Binding-site contacts:
Ligand atom CA contacts residue VAL20 of chain 1.A at 3.8 Å (hydrophobic).
Ligand atom N contacts residue GLU291 of chain 1.B at 2.6 Å (salt-bridge).
Ligand atom C contacts residue SER66 of chain 1.A at 3.4 Å.
Ligand atom CB contacts residue THR97 of chain 1.A at 3.4 Å.
Ligand atom N contacts residue ASN256 of chain 1.B at 3.5 Å (h-bond).
Ligand atom OD1 contacts residue THR97 of chain 1.A at 2.4 Å (h-bond).
Ligand atom O contacts residue GLN67 of chain 1.A at 3.9 Å.
Ligand atom CB contacts residue ASP98 of chain 1.A at 3.3 Å.
Ligand atom OXT contacts residue GLN67 of chain 1.A at 3.7 Å.
Ligand atom N contacts residue GLN67 of chain 1.A at 3.1 Å (h-bond).
Ligand atom OD1 contacts residue MET123 of chain 1.A at 4.1 Å.
Ligand atom N contacts residue ASP98 of chain 1.A at 2.9 Å (salt-bridge).
Ligand atom CB contacts residue VAL20 of chain 1.A at 3.6 Å (hydrophobic).
Ligand atom OD2 contacts residue VAL20 of chain 1.A at 2.8 Å (h-bond).
Ligand atom CA contacts residue GLU291 of chain 1.B at 3.3 Å.
Ligand atom OXT contacts residue GLY96 of chain 1.A at 3.3 Å.
Ligand atom OXT contacts residue SER66 of chain 1.A at 2.7 Å (h-bond).
Ligand atom OD1 contacts residue ALA122 of chain 1.A at 3.0 Å (h-bond).
Ligand atom OD2 contacts residue GLY96 of chain 1.A at 3.4 Å.
Ligand atom O contacts residue THR97 of chain 1.A at 3.3 Å (h-bond).
Ligand atom CA contacts residue ASP98 of chain 1.A at 3.9 Å.
Ligand atom C contacts residue ASP98 of chain 1.A at 4.0 Å.
Ligand atom OD2 contacts residue GLY19 of chain 1.A at 3.8 Å.
Ligand atom OXT contacts residue VAL20 of chain 1.A at 4.0 Å.
Ligand atom OXT contacts residue GLY19 of chain 1.A at 3.3 Å.
Ligand atom O contacts residue ASP98 of chain 1.A at 3.1 Å (salt-bridge).
Ligand atom O contacts residue GLY96 of chain 1.A at 3.3 Å.
Ligand atom OD2 contacts residue ALA122 of chain 1.A at 3.7 Å.
Ligand atom CG contacts residue VAL20 of chain 1.A at 3.4 Å (hydrophobic).
Ligand atom O contacts residue SER66 of chain 1.A at 2.5 Å (h-bond).
Ligand atom CG contacts residue THR97 of chain 1.A at 2.9 Å.
Ligand atom C contacts residue GLY96 of chain 1.A at 3.4 Å.
Ligand atom OD2 contacts residue THR97 of chain 1.A at 3.0 Å (h-bond).
Ligand atom C contacts residue GLN67 of chain 1.A at 3.7 Å.
Ligand atom OXT contacts residue GLY65 of chain 1.A at 3.3 Å.
Ligand atom CG contacts residue ALA122 of chain 1.A at 3.8 Å (hydrophobic).
Ligand atom CB contacts residue GLU291 of chain 1.B at 3.6 Å.
Ligand atom OD1 contacts residue VAL20 of chain 1.A at 3.8 Å.
Ligand atom C contacts residue THR97 of chain 1.A at 3.8 Å.
Ligand atom CA contacts residue GLN67 of chain 1.A at 4.1 Å.

Sequence of chain 1.A:
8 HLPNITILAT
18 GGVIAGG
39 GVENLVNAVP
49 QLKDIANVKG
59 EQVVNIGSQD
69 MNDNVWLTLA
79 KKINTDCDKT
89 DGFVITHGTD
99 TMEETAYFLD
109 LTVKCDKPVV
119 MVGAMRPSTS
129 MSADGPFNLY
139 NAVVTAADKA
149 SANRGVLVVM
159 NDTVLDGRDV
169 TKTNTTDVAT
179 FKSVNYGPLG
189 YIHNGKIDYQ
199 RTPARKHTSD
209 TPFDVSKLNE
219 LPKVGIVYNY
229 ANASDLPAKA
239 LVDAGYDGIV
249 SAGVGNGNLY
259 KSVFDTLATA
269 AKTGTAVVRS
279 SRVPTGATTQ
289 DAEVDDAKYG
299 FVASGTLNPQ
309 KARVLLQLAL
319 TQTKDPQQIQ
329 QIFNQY

Sequence of chain 1.B:
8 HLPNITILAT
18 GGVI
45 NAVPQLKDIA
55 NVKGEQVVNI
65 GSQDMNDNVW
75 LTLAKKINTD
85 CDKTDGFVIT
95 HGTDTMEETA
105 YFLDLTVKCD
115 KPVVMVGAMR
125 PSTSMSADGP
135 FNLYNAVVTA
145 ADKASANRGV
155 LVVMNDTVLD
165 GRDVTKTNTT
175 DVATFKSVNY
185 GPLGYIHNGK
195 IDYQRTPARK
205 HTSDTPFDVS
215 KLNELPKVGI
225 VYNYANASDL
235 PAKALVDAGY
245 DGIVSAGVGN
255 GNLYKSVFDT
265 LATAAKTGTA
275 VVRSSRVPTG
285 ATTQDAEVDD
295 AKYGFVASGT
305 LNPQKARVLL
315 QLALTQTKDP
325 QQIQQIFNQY

The protein below binds the small molecule below.
Small molecule (SMILES): N[C@@H](CC(=O)O)C(=O)O